The small molecule below binds the protein below.
Small molecule (SMILES): Nc1ccn([C@H]2C[C@H](O)[C@@H](COP(=O)(O)O)O2)c(=O)n1

Sequence of chain 58.C:
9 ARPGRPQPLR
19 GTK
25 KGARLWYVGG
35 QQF

Sequence of chain 59.A:
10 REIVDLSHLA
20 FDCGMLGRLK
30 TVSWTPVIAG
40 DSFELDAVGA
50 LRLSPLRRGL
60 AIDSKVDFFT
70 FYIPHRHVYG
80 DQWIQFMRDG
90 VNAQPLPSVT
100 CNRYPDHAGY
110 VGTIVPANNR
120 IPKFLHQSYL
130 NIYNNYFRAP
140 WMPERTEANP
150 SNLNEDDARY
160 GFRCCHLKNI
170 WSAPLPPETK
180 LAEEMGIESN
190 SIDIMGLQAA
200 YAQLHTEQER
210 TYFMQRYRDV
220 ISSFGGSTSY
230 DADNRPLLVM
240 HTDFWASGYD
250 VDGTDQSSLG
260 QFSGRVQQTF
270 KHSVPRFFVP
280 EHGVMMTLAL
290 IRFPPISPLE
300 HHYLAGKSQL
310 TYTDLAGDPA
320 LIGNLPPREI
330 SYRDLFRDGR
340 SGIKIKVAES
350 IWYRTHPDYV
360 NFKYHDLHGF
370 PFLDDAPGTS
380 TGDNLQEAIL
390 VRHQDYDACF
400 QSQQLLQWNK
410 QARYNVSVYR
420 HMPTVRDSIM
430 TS

Binding-site contacts:
Ligand atom O3' contacts residue VAL47 of chain 59.A at 3.1 Å.
Ligand atom P contacts residue ARG412 of chain 59.A at 2.7 Å.
Ligand atom O4' contacts residue ASN414 of chain 59.A at 2.9 Å (h-bond).
Ligand atom C2' contacts residue VAL47 of chain 59.A at 4.3 Å (hydrophobic).
Ligand atom OP1 contacts residue LYS21 of chain 58.C at 3.9 Å.
Ligand atom C5' contacts residue ASN414 of chain 59.A at 3.3 Å.
Ligand atom C4' contacts residue ARG412 of chain 59.A at 4.3 Å.
Ligand atom C1' contacts residue ASN414 of chain 59.A at 4.1 Å.
Ligand atom C5' contacts residue ARG412 of chain 59.A at 3.0 Å.
Ligand atom O3' contacts residue ARG412 of chain 59.A at 4.3 Å.
Ligand atom OP2 contacts residue ARG412 of chain 59.A at 1.4 Å (salt-bridge).
Ligand atom C3' contacts residue VAL47 of chain 59.A at 4.0 Å (hydrophobic).
Ligand atom OP2 contacts residue ARG18 of chain 58.C at 3.7 Å.
Ligand atom OP1 contacts residue ARG412 of chain 59.A at 3.8 Å.
Ligand atom OP2 contacts residue LYS21 of chain 58.C at 2.7 Å (salt-bridge).
Ligand atom C3' contacts residue ASN414 of chain 59.A at 4.5 Å.
Ligand atom C4' contacts residue ASN414 of chain 59.A at 3.0 Å.
Ligand atom OP1 contacts residue ARG18 of chain 58.C at 4.0 Å.
Ligand atom C4' contacts residue VAL47 of chain 59.A at 4.1 Å (hydrophobic).
Ligand atom O5' contacts residue ARG412 of chain 59.A at 3.1 Å (salt-bridge).
Ligand atom P contacts residue LYS21 of chain 58.C at 3.4 Å.